Binding-site contacts:
Ligand atom N1 contacts residue PHE36 of chain 1.B at 3.6 Å.
Ligand atom CAI contacts residue PRO63 of chain 1.B at 3.5 Å (hydrophobic).
Ligand atom CAM contacts residue SER61 of chain 1.B at 3.7 Å.
Ligand atom C2 contacts residue PHE36 of chain 1.B at 3.7 Å (hydrophobic).
Ligand atom C2 contacts residue GLU32 of chain 1.B at 3.5 Å.
Ligand atom N3 contacts residue NDP1 of chain 1.I at 3.8 Å.
Ligand atom NAD contacts residue ALA11 of chain 1.B at 3.6 Å (h-bond).
Ligand atom CAC contacts residue ILE112 of chain 1.B at 3.5 Å (hydrophobic).
Ligand atom NAD contacts residue ILE9 of chain 1.B at 3.8 Å.
Ligand atom CAJ contacts residue PRO63 of chain 1.B at 3.7 Å (hydrophobic).
Ligand atom CAN contacts residue MET25 of chain 1.B at 3.5 Å (hydrophobic).
Ligand atom NAE contacts residue NDP1 of chain 1.I at 3.6 Å.
Ligand atom NAE contacts residue TYR118 of chain 1.B at 3.3 Å (h-bond).
Ligand atom CAH contacts residue PRO63 of chain 1.B at 3.5 Å (hydrophobic).
Ligand atom N1 contacts residue GLU32 of chain 1.B at 2.7 Å (salt-bridge).
Ligand atom CAA contacts residue PHE36 of chain 1.B at 3.7 Å (hydrophobic).
Ligand atom C6 contacts residue GLU32 of chain 1.B at 3.6 Å.
Ligand atom NAE contacts residue ILE112 of chain 1.B at 3.0 Å (h-bond).
Ligand atom NAD contacts residue THR133 of chain 1.B at 3.8 Å.
Ligand atom C4 contacts residue NDP1 of chain 1.I at 3.7 Å.
Ligand atom NAD contacts residue GLU32 of chain 1.B at 2.8 Å (salt-bridge).
Ligand atom CAF contacts residue MET25 of chain 1.B at 3.5 Å (hydrophobic).
Ligand atom N3 contacts residue ILE9 of chain 1.B at 3.4 Å (h-bond).
Ligand atom NAE contacts residue ILE9 of chain 1.B at 3.0 Å (h-bond).
Ligand atom C4 contacts residue ILE9 of chain 1.B at 3.7 Å (hydrophobic).
Ligand atom C5 contacts residue PHE36 of chain 1.B at 3.5 Å (hydrophobic).
Ligand atom CAG contacts residue MET25 of chain 1.B at 3.2 Å (hydrophobic).
Ligand atom CAB contacts residue GLU32 of chain 1.B at 3.6 Å.
Ligand atom NAE contacts residue PHE36 of chain 1.B at 3.5 Å.
Ligand atom CAZ contacts residue MET25 of chain 1.B at 3.6 Å (hydrophobic).
Ligand atom CBA contacts residue MET25 of chain 1.B at 3.5 Å (hydrophobic).
Ligand atom NAD contacts residue VAL10 of chain 1.B at 3.4 Å.
Ligand atom CAN contacts residue SER61 of chain 1.B at 3.6 Å.
Ligand atom C2 contacts residue ALA11 of chain 1.B at 3.8 Å (hydrophobic).
Ligand atom N3 contacts residue VAL10 of chain 1.B at 3.4 Å.
Ligand atom CAK contacts residue PRO63 of chain 1.B at 3.7 Å (hydrophobic).
Ligand atom N3 contacts residue PHE36 of chain 1.B at 3.5 Å.
Ligand atom C4 contacts residue PHE36 of chain 1.B at 3.4 Å (hydrophobic).
Ligand atom OAR contacts residue PHE36 of chain 1.B at 3.5 Å.
Ligand atom C6 contacts residue PHE36 of chain 1.B at 3.6 Å (hydrophobic).

This protein binds this small molecule.
Small molecule (SMILES): COc1cc(-c2ccccc2)ccc1[C@@H](C)C#Cc1c(C)nc(N)nc1N

Sequence of chain 1.B:
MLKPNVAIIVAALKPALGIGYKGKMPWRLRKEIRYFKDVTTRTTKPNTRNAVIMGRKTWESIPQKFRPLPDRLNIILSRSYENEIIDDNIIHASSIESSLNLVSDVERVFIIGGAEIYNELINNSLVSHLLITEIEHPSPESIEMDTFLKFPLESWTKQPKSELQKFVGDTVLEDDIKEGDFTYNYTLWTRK